Sequence of chain 1.B:
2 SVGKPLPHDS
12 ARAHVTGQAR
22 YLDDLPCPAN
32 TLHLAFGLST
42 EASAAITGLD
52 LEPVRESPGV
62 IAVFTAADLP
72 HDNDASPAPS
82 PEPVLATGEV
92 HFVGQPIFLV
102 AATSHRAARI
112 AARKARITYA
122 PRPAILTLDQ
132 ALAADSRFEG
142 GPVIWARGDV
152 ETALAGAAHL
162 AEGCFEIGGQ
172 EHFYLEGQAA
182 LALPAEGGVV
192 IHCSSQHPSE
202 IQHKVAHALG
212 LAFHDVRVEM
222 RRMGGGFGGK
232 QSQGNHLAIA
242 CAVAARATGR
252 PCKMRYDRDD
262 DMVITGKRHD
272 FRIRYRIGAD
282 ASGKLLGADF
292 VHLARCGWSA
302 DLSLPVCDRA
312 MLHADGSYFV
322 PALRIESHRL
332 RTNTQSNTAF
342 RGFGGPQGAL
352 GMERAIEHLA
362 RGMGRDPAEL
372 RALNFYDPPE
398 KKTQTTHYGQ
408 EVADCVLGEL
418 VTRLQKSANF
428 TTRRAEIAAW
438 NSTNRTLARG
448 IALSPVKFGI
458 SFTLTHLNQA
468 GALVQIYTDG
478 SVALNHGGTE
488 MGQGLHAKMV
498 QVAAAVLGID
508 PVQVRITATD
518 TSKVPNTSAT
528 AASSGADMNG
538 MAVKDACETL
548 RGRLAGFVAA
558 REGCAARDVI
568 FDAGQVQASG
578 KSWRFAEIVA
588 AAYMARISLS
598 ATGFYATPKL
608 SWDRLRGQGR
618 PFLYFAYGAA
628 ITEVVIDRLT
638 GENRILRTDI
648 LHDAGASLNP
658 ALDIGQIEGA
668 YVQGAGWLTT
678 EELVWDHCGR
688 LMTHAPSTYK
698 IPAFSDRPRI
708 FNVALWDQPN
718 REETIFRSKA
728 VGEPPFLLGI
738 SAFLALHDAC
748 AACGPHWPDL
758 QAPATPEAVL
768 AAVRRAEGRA

Binding-site contacts:
Ligand atom C6 contacts residue THR460 of chain 1.B at 4.1 Å.
Ligand atom N9 contacts residue PHE344 of chain 1.B at 3.6 Å.
Ligand atom N7 contacts residue THR460 of chain 1.B at 2.6 Å (h-bond).
Ligand atom C2 contacts residue PHE459 of chain 1.B at 4.0 Å (hydrophobic).
Ligand atom C8 contacts residue LEU461 of chain 1.B at 3.8 Å (hydrophobic).
Ligand atom C4 contacts residue PHE344 of chain 1.B at 3.2 Å (hydrophobic).
Ligand atom C6 contacts residue PHE459 of chain 1.B at 3.9 Å (hydrophobic).
Ligand atom C8 contacts residue PHE344 of chain 1.B at 3.9 Å (hydrophobic).
Ligand atom C6 contacts residue ARG310 of chain 1.B at 4.0 Å.
Ligand atom C2 contacts residue PHE344 of chain 1.B at 3.3 Å (hydrophobic).
Ligand atom C8 contacts residue PRO306 of chain 1.B at 3.7 Å (hydrophobic).
Ligand atom O6 contacts residue THR460 of chain 1.B at 3.7 Å.
Ligand atom O6 contacts residue SER458 of chain 1.B at 4.0 Å.
Ligand atom C8 contacts residue THR460 of chain 1.B at 3.5 Å.
Ligand atom N7 contacts residue PHE459 of chain 1.B at 3.8 Å.
Ligand atom C6 contacts residue ALA529 of chain 1.B at 3.5 Å (hydrophobic).
Ligand atom C4 contacts residue PHE459 of chain 1.B at 3.7 Å (hydrophobic).
Ligand atom N3 contacts residue GLN232 of chain 1.B at 3.1 Å (h-bond).
Ligand atom N7 contacts residue PHE344 of chain 1.B at 3.7 Å.
Ligand atom C5 contacts residue THR460 of chain 1.B at 3.6 Å.
Ligand atom C2 contacts residue ALA528 of chain 1.B at 3.5 Å (hydrophobic).
Ligand atom N1 contacts residue ALA529 of chain 1.B at 3.5 Å (h-bond).
Ligand atom C2 contacts residue ALA529 of chain 1.B at 3.9 Å (hydrophobic).
Ligand atom N1 contacts residue XAX1 of chain 1.L at 3.1 Å (h-bond).
Ligand atom N3 contacts residue PHE344 of chain 1.B at 3.2 Å.
Ligand atom C5 contacts residue PHE459 of chain 1.B at 3.5 Å (hydrophobic).
Ligand atom O6 contacts residue ALA529 of chain 1.B at 3.2 Å.
Ligand atom N9 contacts residue PRO306 of chain 1.B at 4.0 Å.
Ligand atom C2 contacts residue GLN232 of chain 1.B at 3.2 Å.
Ligand atom N7 contacts residue LEU461 of chain 1.B at 4.1 Å.
Ligand atom N9 contacts residue PHE459 of chain 1.B at 4.0 Å.
Ligand atom C8 contacts residue PHE459 of chain 1.B at 4.0 Å (hydrophobic).
Ligand atom O6 contacts residue PHE344 of chain 1.B at 3.6 Å.
Ligand atom O6 contacts residue ARG310 of chain 1.B at 2.9 Å (salt-bridge).
Ligand atom N1 contacts residue GLU730 of chain 1.B at 4.0 Å.
Ligand atom N1 contacts residue PHE344 of chain 1.B at 3.3 Å.
Ligand atom C2 contacts residue XAX1 of chain 1.L at 3.1 Å.
Ligand atom C6 contacts residue PHE344 of chain 1.B at 3.3 Å (hydrophobic).
Ligand atom C5 contacts residue PHE344 of chain 1.B at 3.3 Å (hydrophobic).
Ligand atom N3 contacts residue PHE459 of chain 1.B at 3.8 Å.

This small molecule binds to this protein.
Small molecule (SMILES): O=c1[nH]cnc2nc[nH]c12